This protein binds this small molecule.
Small molecule (SMILES): C[C@H](N)C(=O)N[C@@H](C)C(=O)N[C@@H](C)C(=O)N[C@@H](C)C(=O)N[C@@H](C)C=O

Binding-site contacts:
Ligand atom CB contacts residue ALA222 of chain 2.F at 4.2 Å (hydrophobic).
Ligand atom CB contacts residue THR218 of chain 2.F at 3.4 Å.
Ligand atom CA contacts residue THR218 of chain 2.F at 3.7 Å.
Ligand atom C contacts residue ALA202 of chain 2.F at 4.2 Å (hydrophobic).
Ligand atom O contacts residue HIS97 of chain 2.F at 2.7 Å (h-bond).
Ligand atom CA contacts residue ALA219 of chain 2.F at 4.4 Å (hydrophobic).
Ligand atom O contacts residue ALA202 of chain 2.F at 3.3 Å.
Ligand atom CA contacts residue ILE220 of chain 2.F at 4.5 Å (hydrophobic).
Ligand atom CB contacts residue ILE220 of chain 2.F at 3.9 Å (hydrophobic).
Ligand atom N contacts residue THR218 of chain 2.F at 4.3 Å.
Ligand atom CB contacts residue ILE220 of chain 2.F at 3.7 Å (hydrophobic).
Ligand atom CA contacts residue ALA219 of chain 2.F at 4.1 Å (hydrophobic).
Ligand atom C contacts residue ALA219 of chain 2.F at 4.5 Å (hydrophobic).
Ligand atom O contacts residue THR218 of chain 2.F at 3.5 Å (h-bond).
Ligand atom C contacts residue ILE220 of chain 2.F at 4.2 Å (hydrophobic).
Ligand atom N contacts residue ALA219 of chain 2.F at 3.7 Å.
Ligand atom C contacts residue THR218 of chain 2.F at 3.2 Å.
Ligand atom O contacts residue ILE220 of chain 2.F at 4.2 Å.
Ligand atom C contacts residue HIS97 of chain 2.F at 3.1 Å.
Ligand atom N contacts residue ILE220 of chain 2.F at 4.4 Å.
Ligand atom C contacts residue ALA219 of chain 2.F at 4.4 Å (hydrophobic).
Ligand atom CB contacts residue ALA219 of chain 2.F at 3.5 Å (hydrophobic).
Ligand atom N contacts residue ILE220 of chain 2.F at 4.3 Å.

Sequence of chain 2.F:
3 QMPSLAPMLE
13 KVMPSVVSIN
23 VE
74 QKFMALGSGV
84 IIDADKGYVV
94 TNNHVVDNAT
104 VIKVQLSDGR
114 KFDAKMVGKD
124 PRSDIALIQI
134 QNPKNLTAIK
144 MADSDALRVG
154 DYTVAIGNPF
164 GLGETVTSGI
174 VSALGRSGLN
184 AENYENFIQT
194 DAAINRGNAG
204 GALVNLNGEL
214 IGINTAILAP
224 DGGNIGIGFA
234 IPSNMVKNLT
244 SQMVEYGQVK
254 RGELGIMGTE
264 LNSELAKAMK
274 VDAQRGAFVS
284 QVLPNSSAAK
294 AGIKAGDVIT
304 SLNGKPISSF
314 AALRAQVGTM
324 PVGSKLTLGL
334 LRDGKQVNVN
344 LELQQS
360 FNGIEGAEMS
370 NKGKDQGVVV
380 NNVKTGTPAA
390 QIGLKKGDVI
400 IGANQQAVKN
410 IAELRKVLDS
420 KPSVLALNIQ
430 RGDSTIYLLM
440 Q